Sequence of chain 1.D:
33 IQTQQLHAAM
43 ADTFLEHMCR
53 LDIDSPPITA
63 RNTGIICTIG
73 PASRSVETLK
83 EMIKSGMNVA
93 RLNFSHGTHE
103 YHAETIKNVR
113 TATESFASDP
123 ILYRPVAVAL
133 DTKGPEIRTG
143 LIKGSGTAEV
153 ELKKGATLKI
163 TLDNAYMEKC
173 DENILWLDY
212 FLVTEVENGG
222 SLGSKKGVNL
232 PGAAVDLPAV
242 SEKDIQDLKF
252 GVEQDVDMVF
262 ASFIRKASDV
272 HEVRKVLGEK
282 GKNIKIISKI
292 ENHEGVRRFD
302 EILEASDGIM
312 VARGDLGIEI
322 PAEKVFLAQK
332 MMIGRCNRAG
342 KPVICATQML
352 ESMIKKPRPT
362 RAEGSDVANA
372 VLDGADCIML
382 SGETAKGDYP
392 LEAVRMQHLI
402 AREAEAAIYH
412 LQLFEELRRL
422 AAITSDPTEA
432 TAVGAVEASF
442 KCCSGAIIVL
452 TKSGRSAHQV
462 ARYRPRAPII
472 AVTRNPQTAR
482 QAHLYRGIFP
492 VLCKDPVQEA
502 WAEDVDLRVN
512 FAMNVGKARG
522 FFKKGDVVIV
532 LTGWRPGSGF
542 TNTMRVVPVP

Binding-site contacts:
Ligand atom O2 contacts residue THR348 of chain 1.D at 3.0 Å (h-bond).
Ligand atom O3 contacts residue ASP316 of chain 1.D at 2.7 Å (salt-bridge).
Ligand atom O3 contacts residue MG1 of chain 1.EA at 2.0 Å.
Ligand atom O2 contacts residue LYS290 of chain 1.D at 4.0 Å.
Ligand atom O3 contacts residue GLU292 of chain 1.D at 2.7 Å (salt-bridge).
Ligand atom C2 contacts residue MG1 of chain 1.EA at 3.0 Å.
Ligand atom C2 contacts residue LYS290 of chain 1.D at 3.5 Å.
Ligand atom O1 contacts residue ASP316 of chain 1.D at 3.8 Å.
Ligand atom O2 contacts residue ALA347 of chain 1.D at 4.3 Å.
Ligand atom C1 contacts residue ASP316 of chain 1.D at 3.8 Å.
Ligand atom O2 contacts residue MET380 of chain 1.D at 3.9 Å.
Ligand atom C1 contacts residue GLY315 of chain 1.D at 3.8 Å.
Ligand atom C2 contacts residue THR348 of chain 1.D at 3.8 Å.
Ligand atom O4 contacts residue MG1 of chain 1.EA at 2.4 Å.
Ligand atom C1 contacts residue ARG314 of chain 1.D at 4.4 Å.
Ligand atom C1 contacts residue MG1 of chain 1.EA at 2.9 Å.
Ligand atom O1 contacts residue THR348 of chain 1.D at 2.8 Å (h-bond).
Ligand atom C2 contacts residue GLU292 of chain 1.D at 4.0 Å.
Ligand atom O1 contacts residue ARG314 of chain 1.D at 3.6 Å (salt-bridge).
Ligand atom C1 contacts residue ALA313 of chain 1.D at 3.5 Å (hydrophobic).
Ligand atom O2 contacts residue MET311 of chain 1.D at 4.0 Å.
Ligand atom O3 contacts residue ALA313 of chain 1.D at 3.8 Å.
Ligand atom O1 contacts residue GLY315 of chain 1.D at 2.9 Å (h-bond).
Ligand atom O1 contacts residue ALA313 of chain 1.D at 3.3 Å.
Ligand atom C2 contacts residue ALA313 of chain 1.D at 3.6 Å (hydrophobic).
Ligand atom C2 contacts residue ARG93 of chain 1.D at 4.0 Å.
Ligand atom O2 contacts residue ALA313 of chain 1.D at 4.0 Å.
Ligand atom O1 contacts residue MG1 of chain 1.EA at 4.1 Å.
Ligand atom C1 contacts residue THR348 of chain 1.D at 3.6 Å.
Ligand atom O4 contacts residue ARG93 of chain 1.D at 3.7 Å.
Ligand atom O4 contacts residue LYS290 of chain 1.D at 2.5 Å (salt-bridge).
Ligand atom O4 contacts residue GLU292 of chain 1.D at 3.6 Å (salt-bridge).
Ligand atom O3 contacts residue GLY315 of chain 1.D at 4.0 Å.
Ligand atom C1 contacts residue GLU292 of chain 1.D at 3.6 Å.
Ligand atom O2 contacts residue MG1 of chain 1.EA at 4.3 Å.
Ligand atom O4 contacts residue ASP316 of chain 1.D at 4.4 Å.
Ligand atom O2 contacts residue ARG93 of chain 1.D at 3.7 Å.
Ligand atom O4 contacts residue ALA313 of chain 1.D at 4.1 Å.

The small molecule below binds the protein below.
Small molecule (SMILES): O=C([O-])C(=O)[O-]